Sequence of chain 2.C:
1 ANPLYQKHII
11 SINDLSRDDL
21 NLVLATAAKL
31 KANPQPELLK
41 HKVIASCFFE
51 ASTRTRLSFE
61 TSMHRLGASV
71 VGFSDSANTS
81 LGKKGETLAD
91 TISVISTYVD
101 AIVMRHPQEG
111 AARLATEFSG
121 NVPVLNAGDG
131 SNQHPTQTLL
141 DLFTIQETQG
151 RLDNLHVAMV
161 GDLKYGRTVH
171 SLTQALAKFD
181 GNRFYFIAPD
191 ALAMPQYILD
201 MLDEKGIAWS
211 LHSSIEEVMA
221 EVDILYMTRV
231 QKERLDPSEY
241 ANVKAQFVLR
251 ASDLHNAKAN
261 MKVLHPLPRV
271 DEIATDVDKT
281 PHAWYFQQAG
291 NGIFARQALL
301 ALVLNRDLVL

Binding-site contacts:
Ligand atom O3 contacts residue ARG167 of chain 2.C at 2.9 Å (salt-bridge).
Ligand atom O3P contacts residue ARG54 of chain 2.C at 3.5 Å (salt-bridge).
Ligand atom O3P contacts residue ARG105 of chain 2.C at 3.3 Å (salt-bridge).
Ligand atom O1 contacts residue HIS134 of chain 2.C at 2.8 Å (h-bond).
Ligand atom O3 contacts residue LYS84 of chain 1.C at 2.9 Å (salt-bridge).
Ligand atom N2 contacts residue LEU267 of chain 2.C at 2.8 Å (h-bond).
Ligand atom O1P contacts residue LYS84 of chain 1.C at 2.8 Å (salt-bridge).
Ligand atom C2 contacts residue LEU267 of chain 2.C at 3.7 Å (hydrophobic).
Ligand atom O2 contacts residue ARG167 of chain 2.C at 2.6 Å (salt-bridge).
Ligand atom O5 contacts residue ARG229 of chain 2.C at 2.9 Å (salt-bridge).
Ligand atom O1 contacts residue ARG105 of chain 2.C at 2.9 Å (salt-bridge).
Ligand atom C2 contacts residue THR168 of chain 2.C at 3.7 Å.
Ligand atom C1 contacts residue LEU267 of chain 2.C at 3.5 Å (hydrophobic).
Ligand atom O1P contacts residue SER80 of chain 1.C at 3.1 Å (h-bond).
Ligand atom C5 contacts residue ARG229 of chain 2.C at 3.5 Å.
Ligand atom C4 contacts residue HIS134 of chain 2.C at 3.7 Å.
Ligand atom P contacts residue ARG105 of chain 2.C at 3.7 Å.
Ligand atom O2 contacts residue HIS134 of chain 2.C at 3.5 Å.
Ligand atom O5 contacts residue GLN231 of chain 2.C at 3.0 Å (h-bond).
Ligand atom O1P contacts residue ARG105 of chain 2.C at 2.9 Å (salt-bridge).
Ligand atom O3P contacts residue THR55 of chain 2.C at 2.7 Å (h-bond).
Ligand atom O3 contacts residue ARG105 of chain 2.C at 3.4 Å (salt-bridge).
Ligand atom C1P contacts residue LEU267 of chain 2.C at 3.4 Å (hydrophobic).
Ligand atom C5 contacts residue GLN231 of chain 2.C at 3.6 Å.
Ligand atom O4 contacts residue LYS84 of chain 1.C at 2.8 Å (salt-bridge).
Ligand atom C1P contacts residue ARG54 of chain 2.C at 3.4 Å.
Ligand atom O2P contacts residue SER80 of chain 1.C at 3.0 Å (h-bond).
Ligand atom O1 contacts residue THR55 of chain 2.C at 2.9 Å (h-bond).
Ligand atom O4 contacts residue ARG229 of chain 2.C at 2.9 Å (salt-bridge).
Ligand atom C3 contacts residue THR168 of chain 2.C at 3.6 Å.
Ligand atom O3P contacts residue THR53 of chain 2.C at 3.6 Å.
Ligand atom C5 contacts residue LEU267 of chain 2.C at 3.5 Å (hydrophobic).
Ligand atom P contacts residue SER80 of chain 1.C at 3.6 Å.
Ligand atom O3P contacts residue SER52 of chain 2.C at 2.5 Å (h-bond).
Ligand atom P contacts residue ARG54 of chain 2.C at 3.7 Å.
Ligand atom O2P contacts residue ARG54 of chain 2.C at 2.8 Å (salt-bridge).
Ligand atom C4 contacts residue ARG167 of chain 2.C at 3.5 Å.
Ligand atom P contacts residue THR53 of chain 2.C at 3.6 Å.
Ligand atom O2P contacts residue THR53 of chain 2.C at 2.8 Å (h-bond).
Ligand atom C3 contacts residue LEU267 of chain 2.C at 3.4 Å (hydrophobic).

A protein and the small-molecule ligand that binds it are described below.
Small molecule (SMILES): O=C(O)C[C@H](NC(=O)CP(=O)(O)O)C(=O)O

Sequence of chain 1.C:
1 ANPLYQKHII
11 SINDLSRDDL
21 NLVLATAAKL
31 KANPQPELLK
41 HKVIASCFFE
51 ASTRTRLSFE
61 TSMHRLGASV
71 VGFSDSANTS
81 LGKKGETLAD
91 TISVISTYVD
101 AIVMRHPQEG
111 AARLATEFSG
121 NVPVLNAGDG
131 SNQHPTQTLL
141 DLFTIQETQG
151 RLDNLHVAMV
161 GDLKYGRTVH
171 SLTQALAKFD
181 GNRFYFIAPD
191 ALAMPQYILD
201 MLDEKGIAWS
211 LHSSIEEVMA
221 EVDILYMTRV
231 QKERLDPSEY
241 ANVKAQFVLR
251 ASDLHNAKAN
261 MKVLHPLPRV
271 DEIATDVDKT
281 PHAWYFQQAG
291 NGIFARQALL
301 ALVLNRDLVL